Sequence of chain 1.K:
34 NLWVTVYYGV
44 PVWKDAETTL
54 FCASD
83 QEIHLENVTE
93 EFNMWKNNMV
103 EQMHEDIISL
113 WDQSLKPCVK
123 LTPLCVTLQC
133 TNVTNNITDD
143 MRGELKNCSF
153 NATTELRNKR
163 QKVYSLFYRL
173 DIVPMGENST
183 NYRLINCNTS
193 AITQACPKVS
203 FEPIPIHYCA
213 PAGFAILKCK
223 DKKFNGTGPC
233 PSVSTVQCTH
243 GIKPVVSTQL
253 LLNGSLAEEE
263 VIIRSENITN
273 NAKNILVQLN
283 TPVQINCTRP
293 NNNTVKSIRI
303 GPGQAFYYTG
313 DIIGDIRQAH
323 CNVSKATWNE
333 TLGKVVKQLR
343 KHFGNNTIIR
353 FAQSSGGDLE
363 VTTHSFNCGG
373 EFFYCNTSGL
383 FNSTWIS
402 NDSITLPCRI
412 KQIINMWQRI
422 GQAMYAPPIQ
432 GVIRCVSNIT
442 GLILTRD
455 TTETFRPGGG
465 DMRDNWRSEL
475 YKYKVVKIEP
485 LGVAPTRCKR

Binding-site contacts:
Ligand atom C2 contacts residue ASN384 of chain 1.K at 2.5 Å.
Ligand atom C7 contacts residue ASN384 of chain 1.K at 3.5 Å.
Ligand atom C8 contacts residue ASN384 of chain 1.K at 4.4 Å.
Ligand atom C8 contacts residue NAG2 of chain 1.DA at 3.6 Å.
Ligand atom C8 contacts residue SER380 of chain 1.K at 3.7 Å.
Ligand atom C3 contacts residue ASN384 of chain 1.K at 3.9 Å.
Ligand atom C1 contacts residue ASN384 of chain 1.K at 1.5 Å.
Ligand atom C4 contacts residue ASN384 of chain 1.K at 4.4 Å.
Ligand atom C8 contacts residue GLN355 of chain 1.K at 4.2 Å.
Ligand atom N2 contacts residue ASN384 of chain 1.K at 2.9 Å (h-bond).
Ligand atom C7 contacts residue NAG2 of chain 1.DA at 4.0 Å.
Ligand atom O7 contacts residue ASN384 of chain 1.K at 3.7 Å.
Ligand atom N2 contacts residue NAG2 of chain 1.DA at 4.1 Å.
Ligand atom C5 contacts residue ASN384 of chain 1.K at 3.8 Å.
Ligand atom O3 contacts residue NAG2 of chain 1.DA at 4.2 Å.
Ligand atom O5 contacts residue ASN384 of chain 1.K at 2.5 Å (h-bond).

A small-molecule ligand and the protein it binds are described below.
Small molecule (SMILES): CC(=O)N[C@@H]1[C@@H](O)[C@H](O)[C@@H](CO)O[C@H]1O